Binding-site contacts:
Ligand atom O5 contacts residue TYR147 of chain 1.D at 4.0 Å.
Ligand atom C8 contacts residue ARG95 of chain 1.F at 4.0 Å.
Ligand atom C8 contacts residue ASN130 of chain 1.D at 4.3 Å.
Ligand atom C1 contacts residue ASN130 of chain 1.D at 1.4 Å.
Ligand atom O4 contacts residue TYR147 of chain 1.D at 4.2 Å.
Ligand atom C2 contacts residue ASN130 of chain 1.D at 2.5 Å.
Ligand atom N2 contacts residue ASN130 of chain 1.D at 3.0 Å (h-bond).
Ligand atom C6 contacts residue TYR147 of chain 1.D at 4.5 Å (hydrophobic).
Ligand atom C8 contacts residue ASP301 of chain 1.D at 3.6 Å.
Ligand atom C5 contacts residue TYR147 of chain 1.D at 3.8 Å (hydrophobic).
Ligand atom N2 contacts residue ASP301 of chain 1.D at 4.4 Å.
Ligand atom O7 contacts residue TYR147 of chain 1.D at 3.7 Å.
Ligand atom O7 contacts residue VAL104 of chain 1.D at 4.3 Å.
Ligand atom C1 contacts residue TYR147 of chain 1.D at 3.7 Å (hydrophobic).
Ligand atom C7 contacts residue TYR147 of chain 1.D at 4.4 Å (hydrophobic).
Ligand atom C8 contacts residue LEU149 of chain 1.D at 4.3 Å (hydrophobic).
Ligand atom C7 contacts residue ASN130 of chain 1.D at 3.0 Å.
Ligand atom N2 contacts residue TYR147 of chain 1.D at 4.2 Å.
Ligand atom C3 contacts residue TYR147 of chain 1.D at 3.8 Å (hydrophobic).
Ligand atom C4 contacts residue ASN130 of chain 1.D at 4.2 Å.
Ligand atom C4 contacts residue TYR147 of chain 1.D at 4.5 Å (hydrophobic).
Ligand atom C5 contacts residue ASN130 of chain 1.D at 3.6 Å.
Ligand atom C2 contacts residue TYR147 of chain 1.D at 4.1 Å (hydrophobic).
Ligand atom O7 contacts residue ASN130 of chain 1.D at 2.7 Å (h-bond).
Ligand atom C3 contacts residue ASN130 of chain 1.D at 3.8 Å.
Ligand atom O6 contacts residue TYR147 of chain 1.D at 3.6 Å.
Ligand atom O5 contacts residue ASN130 of chain 1.D at 2.4 Å (h-bond).

Sequence of chain 1.D:
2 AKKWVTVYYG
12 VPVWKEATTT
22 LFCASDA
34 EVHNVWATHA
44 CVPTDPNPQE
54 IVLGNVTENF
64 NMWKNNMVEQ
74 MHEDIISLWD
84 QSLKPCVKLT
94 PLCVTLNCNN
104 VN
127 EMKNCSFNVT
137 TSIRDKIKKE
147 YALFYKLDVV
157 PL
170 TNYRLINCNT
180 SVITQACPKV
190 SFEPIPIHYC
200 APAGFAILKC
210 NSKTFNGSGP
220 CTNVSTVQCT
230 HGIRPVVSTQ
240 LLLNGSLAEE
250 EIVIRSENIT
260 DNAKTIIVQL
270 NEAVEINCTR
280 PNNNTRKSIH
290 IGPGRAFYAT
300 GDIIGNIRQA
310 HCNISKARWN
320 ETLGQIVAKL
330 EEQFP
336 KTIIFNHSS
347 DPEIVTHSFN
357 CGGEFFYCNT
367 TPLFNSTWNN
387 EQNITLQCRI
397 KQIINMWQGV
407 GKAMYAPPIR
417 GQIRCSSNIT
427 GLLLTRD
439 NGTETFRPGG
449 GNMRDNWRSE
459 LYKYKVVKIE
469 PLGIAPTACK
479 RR

Sequence of chain 1.F:
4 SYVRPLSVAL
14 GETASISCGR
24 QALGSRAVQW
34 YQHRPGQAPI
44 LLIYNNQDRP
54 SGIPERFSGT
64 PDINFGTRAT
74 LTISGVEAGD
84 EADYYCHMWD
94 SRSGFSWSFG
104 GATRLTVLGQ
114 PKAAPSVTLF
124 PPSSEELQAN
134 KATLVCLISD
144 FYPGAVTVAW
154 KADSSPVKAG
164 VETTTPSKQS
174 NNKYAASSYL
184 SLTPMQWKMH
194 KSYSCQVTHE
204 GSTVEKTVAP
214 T

The small molecule below binds the protein below.
Small molecule (SMILES): CC(=O)N[C@H]1[C@H](O[C@H]2[C@H](O)[C@@H](NC(C)=O)CO[C@@H]2CO)O[C@H](CO)[C@@H](O)[C@@H]1O